Binding-site contacts:
Ligand atom O4 contacts residue PRO252 of chain 11.A at 4.0 Å.
Ligand atom C7 contacts residue TYR145 of chain 12.A at 3.9 Å (hydrophobic).
Ligand atom C11 contacts residue TYR250 of chain 11.A at 3.1 Å (hydrophobic).
Ligand atom C6 contacts residue TYR145 of chain 12.A at 3.4 Å (hydrophobic).
Ligand atom C11 contacts residue ARG143 of chain 12.A at 3.9 Å.
Ligand atom O1A contacts residue SER147 of chain 12.A at 3.1 Å (h-bond).
Ligand atom C1 contacts residue SER147 of chain 12.A at 3.6 Å.
Ligand atom O4 contacts residue TYR250 of chain 11.A at 3.0 Å.
Ligand atom C11 contacts residue TYR145 of chain 12.A at 3.8 Å (hydrophobic).
Ligand atom C5 contacts residue TYR145 of chain 12.A at 3.4 Å (hydrophobic).
Ligand atom O10 contacts residue TYR250 of chain 11.A at 2.3 Å (h-bond).
Ligand atom O1B contacts residue SER147 of chain 12.A at 2.6 Å (h-bond).
Ligand atom C3 contacts residue PRO252 of chain 11.A at 4.3 Å (hydrophobic).
Ligand atom C4 contacts residue TYR145 of chain 12.A at 3.6 Å (hydrophobic).
Ligand atom C1 contacts residue PRO252 of chain 11.A at 4.1 Å (hydrophobic).
Ligand atom C6 contacts residue ALA146 of chain 12.A at 4.3 Å (hydrophobic).
Ligand atom O9 contacts residue TYR145 of chain 12.A at 4.3 Å.
Ligand atom C4 contacts residue TYR250 of chain 11.A at 4.3 Å (hydrophobic).
Ligand atom O4 contacts residue ASN251 of chain 11.A at 4.3 Å.
Ligand atom C10 contacts residue TYR145 of chain 12.A at 3.6 Å (hydrophobic).
Ligand atom N5 contacts residue TYR145 of chain 12.A at 2.6 Å (h-bond).
Ligand atom C10 contacts residue TYR250 of chain 11.A at 2.9 Å (hydrophobic).
Ligand atom O1A contacts residue ASN148 of chain 12.A at 4.5 Å.
Ligand atom C1 contacts residue ALA146 of chain 12.A at 4.0 Å (hydrophobic).
Ligand atom O1B contacts residue PRO252 of chain 11.A at 3.4 Å.
Ligand atom O1B contacts residue ALA146 of chain 12.A at 4.3 Å.
Ligand atom O1A contacts residue ALA146 of chain 12.A at 3.2 Å.
Ligand atom O8 contacts residue ALA146 of chain 12.A at 3.4 Å.
Ligand atom C8 contacts residue ALA146 of chain 12.A at 4.4 Å (hydrophobic).
Ligand atom O4 contacts residue TYR145 of chain 12.A at 4.1 Å.
Ligand atom N5 contacts residue TYR250 of chain 11.A at 3.9 Å.
Ligand atom C9 contacts residue TYR145 of chain 12.A at 4.2 Å (hydrophobic).
Ligand atom C4 contacts residue PRO252 of chain 11.A at 4.3 Å (hydrophobic).
Ligand atom O10 contacts residue ASN96 of chain 11.A at 4.3 Å.

Sequence of chain 12.A:
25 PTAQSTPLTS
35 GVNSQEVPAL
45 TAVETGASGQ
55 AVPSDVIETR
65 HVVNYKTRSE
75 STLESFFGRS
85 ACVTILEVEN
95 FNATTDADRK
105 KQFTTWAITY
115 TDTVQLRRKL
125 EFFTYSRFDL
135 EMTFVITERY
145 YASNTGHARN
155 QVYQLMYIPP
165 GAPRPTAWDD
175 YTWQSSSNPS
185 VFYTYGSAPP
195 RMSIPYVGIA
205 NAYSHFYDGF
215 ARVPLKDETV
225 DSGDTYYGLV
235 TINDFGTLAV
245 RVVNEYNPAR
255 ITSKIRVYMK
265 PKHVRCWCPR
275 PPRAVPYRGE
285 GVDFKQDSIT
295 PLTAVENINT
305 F

The small molecule below binds the protein below.
Small molecule (SMILES): CCCCO[C@]1(C(=O)O)C[C@H](O)[C@@H](NC(C)=O)[C@H]([C@H](O)[C@H](O)CO)O1

Sequence of chain 11.A:
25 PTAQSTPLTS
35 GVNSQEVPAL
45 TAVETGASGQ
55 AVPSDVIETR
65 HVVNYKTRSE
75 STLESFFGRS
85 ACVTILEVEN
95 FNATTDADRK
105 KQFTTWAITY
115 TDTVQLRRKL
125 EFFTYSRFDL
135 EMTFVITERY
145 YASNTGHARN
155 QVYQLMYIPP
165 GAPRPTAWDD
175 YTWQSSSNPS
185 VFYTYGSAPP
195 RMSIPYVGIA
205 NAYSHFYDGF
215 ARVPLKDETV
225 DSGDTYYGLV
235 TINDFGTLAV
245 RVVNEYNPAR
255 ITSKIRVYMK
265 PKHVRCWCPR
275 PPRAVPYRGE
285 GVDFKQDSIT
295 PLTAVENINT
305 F